This small molecule binds to this protein.
Small molecule (SMILES): C/C(=N\O)c1cccc(C(C)(C)NC(=O)Nc2ccc(Cl)c(-c3nc(C(F)(F)F)cs3)c2)c1

Binding-site contacts:
Ligand atom C2 contacts residue GLY266 of chain 1.B at 3.6 Å.
Ligand atom C8 contacts residue IMP1 of chain 1.H at 3.5 Å.
Ligand atom N1 contacts residue GLU290 of chain 1.B at 3.9 Å.
Ligand atom C3 contacts residue MET265 of chain 1.B at 3.8 Å (hydrophobic).
Ligand atom C10 contacts residue ALA127 of chain 1.B at 3.7 Å (hydrophobic).
Ligand atom C13 contacts residue GLY266 of chain 1.B at 3.7 Å.
Ligand atom C17 contacts residue ALA127 of chain 1.B at 3.6 Å (hydrophobic).
Ligand atom C21 contacts residue SER315 of chain 1.A at 3.6 Å.
Ligand atom C4 contacts residue GLY266 of chain 1.B at 3.9 Å.
Ligand atom CL contacts residue GLY318 of chain 1.A at 3.4 Å.
Ligand atom C7 contacts residue IMP1 of chain 1.H at 3.7 Å.
Ligand atom C17 contacts residue GLU290 of chain 1.B at 3.9 Å.
Ligand atom N1 contacts residue ALA127 of chain 1.B at 3.9 Å.
Ligand atom C22 contacts residue GLU290 of chain 1.B at 3.9 Å.
Ligand atom C22 contacts residue SER315 of chain 1.A at 3.7 Å.
Ligand atom N1 contacts residue IMP1 of chain 1.H at 3.4 Å.
Ligand atom C10 contacts residue GLU290 of chain 1.B at 3.5 Å.
Ligand atom C21 contacts residue PRO28 of chain 1.A at 3.7 Å (hydrophobic).
Ligand atom C21 contacts residue TYR319 of chain 1.A at 3.8 Å (hydrophobic).
Ligand atom O1 contacts residue IMP1 of chain 1.H at 3.1 Å.
Ligand atom C13 contacts residue MET271 of chain 1.B at 3.8 Å (hydrophobic).
Ligand atom N1 contacts residue THR184 of chain 1.B at 3.7 Å.
Ligand atom C1 contacts residue GLY266 of chain 1.B at 4.0 Å.
Ligand atom C20 contacts residue PRO28 of chain 1.A at 3.7 Å (hydrophobic).
Ligand atom C3 contacts residue GLY266 of chain 1.B at 3.7 Å.
Ligand atom N1 contacts residue TYR319 of chain 1.A at 3.9 Å.
Ligand atom N4 contacts residue ALA127 of chain 1.B at 3.6 Å.
Ligand atom C13 contacts residue VAL288 of chain 1.B at 3.8 Å (hydrophobic).
Ligand atom O1 contacts residue TYR319 of chain 1.A at 3.7 Å.
Ligand atom CL contacts residue VAL26 of chain 1.A at 3.9 Å.
Ligand atom N4 contacts residue GLU290 of chain 1.B at 2.9 Å (salt-bridge).
Ligand atom C18 contacts residue ALA127 of chain 1.B at 3.5 Å (hydrophobic).
Ligand atom O1 contacts residue THR184 of chain 1.B at 3.0 Å (h-bond).
Ligand atom CL contacts residue HIS128 of chain 1.B at 3.8 Å.
Ligand atom C22 contacts residue TYR319 of chain 1.A at 3.4 Å (hydrophobic).
Ligand atom CL contacts residue TYR319 of chain 1.A at 3.9 Å.
Ligand atom O2 contacts residue ALA127 of chain 1.B at 3.6 Å.
Ligand atom F3 contacts residue VAL103 of chain 1.B at 3.2 Å.
Ligand atom N3 contacts residue GLU290 of chain 1.B at 3.1 Å (salt-bridge).
Ligand atom C13 contacts residue GLU290 of chain 1.B at 3.6 Å.

Sequence of chain 1.A:
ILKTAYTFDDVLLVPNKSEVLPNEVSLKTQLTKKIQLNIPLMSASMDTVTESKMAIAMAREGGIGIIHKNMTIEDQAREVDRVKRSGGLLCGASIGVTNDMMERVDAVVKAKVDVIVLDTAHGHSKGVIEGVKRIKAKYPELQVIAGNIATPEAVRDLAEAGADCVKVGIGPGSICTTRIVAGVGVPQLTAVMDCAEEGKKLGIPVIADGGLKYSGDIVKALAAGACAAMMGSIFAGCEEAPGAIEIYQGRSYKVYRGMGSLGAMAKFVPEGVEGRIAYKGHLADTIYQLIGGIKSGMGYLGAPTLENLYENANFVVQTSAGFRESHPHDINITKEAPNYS

Sequence of chain 1.B:
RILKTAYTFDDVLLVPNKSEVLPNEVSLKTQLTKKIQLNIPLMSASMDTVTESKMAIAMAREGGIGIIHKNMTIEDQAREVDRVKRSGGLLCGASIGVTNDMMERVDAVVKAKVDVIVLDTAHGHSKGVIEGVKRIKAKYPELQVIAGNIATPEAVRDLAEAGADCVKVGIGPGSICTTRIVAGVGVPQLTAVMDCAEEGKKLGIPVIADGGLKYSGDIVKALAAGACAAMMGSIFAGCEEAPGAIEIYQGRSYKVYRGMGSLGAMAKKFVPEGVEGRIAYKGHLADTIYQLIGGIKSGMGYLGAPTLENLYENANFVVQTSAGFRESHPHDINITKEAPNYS